Sequence of chain 1.A:
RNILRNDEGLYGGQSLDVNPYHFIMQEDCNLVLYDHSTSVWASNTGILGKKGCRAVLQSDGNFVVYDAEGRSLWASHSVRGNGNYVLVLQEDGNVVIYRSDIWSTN

The protein below binds the small molecule below.
Small molecule (SMILES): OC[C@H]1O[C@H](O)[C@@H](O)[C@@H](O)[C@@H]1O

Binding-site contacts:
Ligand atom C6 contacts residue ASN30 of chain 1.A at 4.2 Å.
Ligand atom O4 contacts residue SER39 of chain 1.A at 2.9 Å (h-bond).
Ligand atom O2 contacts residue ASN30 of chain 1.A at 4.2 Å.
Ligand atom O2 contacts residue ASP28 of chain 1.A at 3.4 Å (salt-bridge).
Ligand atom C1 contacts residue ASN30 of chain 1.A at 3.9 Å.
Ligand atom O6 contacts residue ALA42 of chain 1.A at 4.1 Å.
Ligand atom C6 contacts residue VAL32 of chain 1.A at 4.5 Å (hydrophobic).
Ligand atom C6 contacts residue ALA42 of chain 1.A at 4.2 Å (hydrophobic).
Ligand atom C2 contacts residue ASP28 of chain 1.A at 4.1 Å.
Ligand atom C6 contacts residue SER39 of chain 1.A at 4.2 Å.
Ligand atom O6 contacts residue ASN44 of chain 1.A at 3.5 Å (h-bond).
Ligand atom O2 contacts residue VAL32 of chain 1.A at 4.5 Å.
Ligand atom C2 contacts residue TYR34 of chain 1.A at 4.4 Å (hydrophobic).
Ligand atom O5 contacts residue ASN30 of chain 1.A at 3.2 Å (h-bond).
Ligand atom O2 contacts residue GLN26 of chain 1.A at 2.8 Å (h-bond).
Ligand atom C4 contacts residue VAL32 of chain 1.A at 4.4 Å (hydrophobic).
Ligand atom O3 contacts residue TYR34 of chain 1.A at 2.6 Å (h-bond).
Ligand atom C4 contacts residue SER39 of chain 1.A at 4.2 Å.
Ligand atom C5 contacts residue ASN30 of chain 1.A at 4.2 Å.
Ligand atom C2 contacts residue GLN26 of chain 1.A at 4.2 Å.
Ligand atom O4 contacts residue VAL32 of chain 1.A at 4.4 Å.
Ligand atom O2 contacts residue TYR34 of chain 1.A at 3.9 Å.
Ligand atom C3 contacts residue TYR34 of chain 1.A at 3.6 Å (hydrophobic).
Ligand atom O6 contacts residue ASN30 of chain 1.A at 4.0 Å.
Ligand atom O4 contacts residue TYR34 of chain 1.A at 3.4 Å (h-bond).
Ligand atom O3 contacts residue GLN26 of chain 1.A at 4.2 Å.
Ligand atom C4 contacts residue TYR34 of chain 1.A at 3.4 Å (hydrophobic).